Binding-site contacts:
Ligand atom N1 contacts residue PRO220 of chain 1.B at 3.5 Å (h-bond).
Ligand atom O contacts residue PRO220 of chain 1.B at 3.1 Å (h-bond).
Ligand atom C2 contacts residue TYR222 of chain 1.B at 4.0 Å (hydrophobic).
Ligand atom C2 contacts residue VAL175 of chain 1.B at 4.1 Å (hydrophobic).
Ligand atom N contacts residue TYR222 of chain 1.B at 3.6 Å (h-bond).
Ligand atom C3 contacts residue PRO220 of chain 1.B at 3.5 Å (hydrophobic).
Ligand atom C3 contacts residue TYR208 of chain 1.B at 4.5 Å (hydrophobic).
Ligand atom C4 contacts residue TYR222 of chain 1.B at 3.8 Å (hydrophobic).
Ligand atom C contacts residue SER176 of chain 1.B at 3.2 Å.
Ligand atom C3 contacts residue TYR222 of chain 1.B at 4.2 Å (hydrophobic).
Ligand atom F1 contacts residue LEU248 of chain 1.C at 4.2 Å.
Ligand atom O contacts residue LEU225 of chain 1.B at 4.4 Å.
Ligand atom F contacts residue TYR222 of chain 1.B at 3.0 Å.
Ligand atom C1 contacts residue VAL175 of chain 1.B at 3.6 Å (hydrophobic).
Ligand atom C contacts residue ASP177 of chain 1.B at 3.5 Å.
Ligand atom F1 contacts residue THR221 of chain 1.B at 4.0 Å.
Ligand atom C3 contacts residue THR221 of chain 1.B at 4.1 Å.
Ligand atom N1 contacts residue TYR208 of chain 1.B at 3.2 Å.
Ligand atom C3 contacts residue VAL175 of chain 1.B at 4.2 Å (hydrophobic).
Ligand atom N1 contacts residue VAL175 of chain 1.B at 4.2 Å.
Ligand atom N contacts residue VAL175 of chain 1.B at 4.4 Å.
Ligand atom C contacts residue TYR222 of chain 1.B at 3.6 Å (hydrophobic).
Ligand atom N contacts residue ASP177 of chain 1.B at 4.3 Å.
Ligand atom C1 contacts residue TYR222 of chain 1.B at 4.1 Å (hydrophobic).
Ligand atom F1 contacts residue TYR222 of chain 1.B at 4.1 Å.
Ligand atom O contacts residue TYR222 of chain 1.B at 3.1 Å (h-bond).
Ligand atom C5 contacts residue THR221 of chain 1.B at 4.2 Å.
Ligand atom N2 contacts residue TYR222 of chain 1.B at 3.5 Å.
Ligand atom C5 contacts residue TYR222 of chain 1.B at 3.5 Å (hydrophobic).
Ligand atom O contacts residue THR221 of chain 1.B at 2.9 Å.

A protein and the small-molecule ligand that binds it are described below.
Small molecule (SMILES): Cn1cc(C(N)=O)c(C(F)F)n1

Sequence of chain 1.C:
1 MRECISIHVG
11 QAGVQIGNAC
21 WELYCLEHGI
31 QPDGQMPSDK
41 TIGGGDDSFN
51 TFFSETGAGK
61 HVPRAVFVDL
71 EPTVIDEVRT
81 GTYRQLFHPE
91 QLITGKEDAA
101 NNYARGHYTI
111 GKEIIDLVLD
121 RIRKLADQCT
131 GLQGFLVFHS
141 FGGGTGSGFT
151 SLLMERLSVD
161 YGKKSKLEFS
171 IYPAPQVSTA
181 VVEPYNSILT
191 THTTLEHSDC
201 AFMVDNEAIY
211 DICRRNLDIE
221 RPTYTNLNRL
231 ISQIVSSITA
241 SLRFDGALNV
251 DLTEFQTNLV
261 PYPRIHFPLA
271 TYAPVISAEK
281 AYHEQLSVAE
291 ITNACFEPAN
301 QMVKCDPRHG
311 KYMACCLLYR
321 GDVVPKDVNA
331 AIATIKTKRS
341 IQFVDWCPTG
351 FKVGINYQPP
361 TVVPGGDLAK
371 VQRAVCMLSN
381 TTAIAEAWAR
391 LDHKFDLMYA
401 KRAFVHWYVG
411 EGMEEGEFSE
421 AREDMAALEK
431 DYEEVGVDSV

Sequence of chain 1.B:
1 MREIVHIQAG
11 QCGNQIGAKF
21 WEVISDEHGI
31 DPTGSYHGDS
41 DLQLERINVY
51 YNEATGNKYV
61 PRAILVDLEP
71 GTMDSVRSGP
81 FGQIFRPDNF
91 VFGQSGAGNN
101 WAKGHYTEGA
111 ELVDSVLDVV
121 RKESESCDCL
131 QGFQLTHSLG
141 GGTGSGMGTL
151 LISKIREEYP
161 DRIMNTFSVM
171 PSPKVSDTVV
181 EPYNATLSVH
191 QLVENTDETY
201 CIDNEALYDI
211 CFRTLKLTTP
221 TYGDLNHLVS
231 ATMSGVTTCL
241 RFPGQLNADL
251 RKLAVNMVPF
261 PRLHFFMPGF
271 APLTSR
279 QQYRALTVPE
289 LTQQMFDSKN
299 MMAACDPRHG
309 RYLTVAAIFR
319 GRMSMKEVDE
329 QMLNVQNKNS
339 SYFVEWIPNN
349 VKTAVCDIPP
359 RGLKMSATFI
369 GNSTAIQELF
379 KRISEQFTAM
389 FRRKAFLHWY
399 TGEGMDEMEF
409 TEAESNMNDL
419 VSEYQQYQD